Binding-site contacts:
Ligand atom C04 contacts residue SER15 of chain 1.B at 3.6 Å.
Ligand atom N11 contacts residue MET31 of chain 1.B at 4.3 Å.
Ligand atom C04 contacts residue LEU23 of chain 1.B at 3.7 Å (hydrophobic).
Ligand atom C09 contacts residue MET31 of chain 1.B at 3.7 Å (hydrophobic).
Ligand atom C10 contacts residue MET31 of chain 1.B at 3.9 Å (hydrophobic).
Ligand atom C12 contacts residue MET31 of chain 1.B at 4.5 Å (hydrophobic).
Ligand atom C07 contacts residue MET31 of chain 1.B at 4.0 Å (hydrophobic).
Ligand atom N06 contacts residue LEU23 of chain 1.B at 4.2 Å.
Ligand atom C05 contacts residue SER15 of chain 1.B at 3.4 Å.
Ligand atom C08 contacts residue DMS1 of chain 1.Q at 3.6 Å.
Ligand atom C05 contacts residue MET31 of chain 1.B at 4.2 Å (hydrophobic).
Ligand atom C09 contacts residue DMS1 of chain 1.Q at 4.0 Å.
Ligand atom C05 contacts residue LEU23 of chain 1.B at 4.1 Å (hydrophobic).
Ligand atom N03 contacts residue LEU23 of chain 1.B at 3.7 Å.
Ligand atom N06 contacts residue MET31 of chain 1.B at 4.4 Å.
Ligand atom C05 contacts residue VAL34 of chain 1.A at 3.7 Å (hydrophobic).
Ligand atom C08 contacts residue MET31 of chain 1.B at 3.5 Å (hydrophobic).
Ligand atom C04 contacts residue LEU16 of chain 1.B at 4.2 Å (hydrophobic).
Ligand atom C02 contacts residue LEU23 of chain 1.B at 4.0 Å (hydrophobic).
Ligand atom C04 contacts residue VAL34 of chain 1.A at 4.1 Å (hydrophobic).

A protein and the small-molecule ligand that binds it are described below.
Small molecule (SMILES): Cc1nccn1-c1cccnc1

Sequence of chain 1.B:
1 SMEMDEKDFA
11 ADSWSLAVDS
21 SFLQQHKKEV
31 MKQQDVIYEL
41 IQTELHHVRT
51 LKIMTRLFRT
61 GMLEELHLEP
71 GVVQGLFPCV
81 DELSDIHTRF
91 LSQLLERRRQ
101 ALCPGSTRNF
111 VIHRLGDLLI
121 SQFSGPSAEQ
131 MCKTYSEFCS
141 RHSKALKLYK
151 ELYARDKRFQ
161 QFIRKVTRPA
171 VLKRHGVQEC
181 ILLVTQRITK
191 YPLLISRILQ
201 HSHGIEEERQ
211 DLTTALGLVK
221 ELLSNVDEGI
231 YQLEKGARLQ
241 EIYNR

Sequence of chain 1.A:
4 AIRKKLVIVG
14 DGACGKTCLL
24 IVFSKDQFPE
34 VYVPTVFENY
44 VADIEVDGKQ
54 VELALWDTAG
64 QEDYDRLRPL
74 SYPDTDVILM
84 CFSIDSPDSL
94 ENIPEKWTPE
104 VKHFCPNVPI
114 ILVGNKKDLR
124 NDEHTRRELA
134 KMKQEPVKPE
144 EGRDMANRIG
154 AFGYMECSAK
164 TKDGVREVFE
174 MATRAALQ